The small molecule below binds the protein below.
Small molecule (SMILES): Nc1ncnc2c1ncn2[C@@H]1O[C@H](COP(=O)(O)O)[C@@H](OP(=O)(O)O)[C@H]1O

Sequence of chain 2.A:
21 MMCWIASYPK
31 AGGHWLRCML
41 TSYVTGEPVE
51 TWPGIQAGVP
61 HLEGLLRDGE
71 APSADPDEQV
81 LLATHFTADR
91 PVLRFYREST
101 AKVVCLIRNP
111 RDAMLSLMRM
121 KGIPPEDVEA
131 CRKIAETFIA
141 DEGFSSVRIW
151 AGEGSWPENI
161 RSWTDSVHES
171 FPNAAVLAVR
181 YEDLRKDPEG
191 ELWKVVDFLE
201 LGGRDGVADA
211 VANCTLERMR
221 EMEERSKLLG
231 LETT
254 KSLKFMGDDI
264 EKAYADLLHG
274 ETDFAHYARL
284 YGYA

Binding-site contacts:
Ligand atom O5P contacts residue GLY32 of chain 2.A at 2.8 Å (h-bond).
Ligand atom C2 contacts residue TRP35 of chain 2.A at 3.4 Å (hydrophobic).
Ligand atom C2 contacts residue TYR181 of chain 2.A at 3.6 Å (hydrophobic).
Ligand atom P2 contacts residue LYS30 of chain 2.A at 3.7 Å.
Ligand atom O5P contacts residue ALA31 of chain 2.A at 3.1 Å (h-bond).
Ligand atom N6 contacts residue THR215 of chain 2.A at 3.4 Å.
Ligand atom O4' contacts residue GLY32 of chain 2.A at 3.5 Å.
Ligand atom O1P contacts residue ARG119 of chain 2.A at 3.8 Å.
Ligand atom C4' contacts residue LYS30 of chain 2.A at 3.7 Å.
Ligand atom O5' contacts residue LYS30 of chain 2.A at 3.3 Å.
Ligand atom N6 contacts residue LEU216 of chain 2.A at 3.3 Å (h-bond).
Ligand atom C6 contacts residue TRP35 of chain 2.A at 3.1 Å (hydrophobic).
Ligand atom O6P contacts residue HIS34 of chain 2.A at 3.7 Å.
Ligand atom O4P contacts residue GLY33 of chain 2.A at 3.3 Å (h-bond).
Ligand atom O3P contacts residue ARG108 of chain 2.A at 3.4 Å (salt-bridge).
Ligand atom P1 contacts residue SER116 of chain 2.A at 3.4 Å.
Ligand atom O3P contacts residue SER116 of chain 2.A at 2.8 Å (h-bond).
Ligand atom N1 contacts residue TRP35 of chain 2.A at 3.1 Å.
Ligand atom P2 contacts residue HIS34 of chain 2.A at 3.6 Å.
Ligand atom O5' contacts residue GLY32 of chain 2.A at 3.2 Å (h-bond).
Ligand atom C5 contacts residue TRP35 of chain 2.A at 3.5 Å (hydrophobic).
Ligand atom N6 contacts residue CYS214 of chain 2.A at 3.3 Å (h-bond).
Ligand atom O5P contacts residue GLY33 of chain 2.A at 2.7 Å (h-bond).
Ligand atom O3' contacts residue SER116 of chain 2.A at 3.5 Å (h-bond).
Ligand atom O5P contacts residue LYS30 of chain 2.A at 3.2 Å (salt-bridge).
Ligand atom N6 contacts residue MET219 of chain 2.A at 3.4 Å (h-bond).
Ligand atom N3 contacts residue TYR181 of chain 2.A at 2.8 Å (h-bond).
Ligand atom N6 contacts residue TRP35 of chain 2.A at 2.9 Å.
Ligand atom O4P contacts residue GLY32 of chain 2.A at 3.7 Å.
Ligand atom P2 contacts residue GLY32 of chain 2.A at 3.6 Å.
Ligand atom C4 contacts residue TYR181 of chain 2.A at 3.7 Å (hydrophobic).
Ligand atom O3' contacts residue ARG108 of chain 2.A at 3.1 Å (salt-bridge).
Ligand atom P1 contacts residue ARG119 of chain 2.A at 3.5 Å.
Ligand atom C1' contacts residue TYR181 of chain 2.A at 3.6 Å (hydrophobic).
Ligand atom N7 contacts residue MET219 of chain 2.A at 3.6 Å.
Ligand atom P2 contacts residue GLY33 of chain 2.A at 3.5 Å.
Ligand atom O3P contacts residue ARG119 of chain 2.A at 2.3 Å (salt-bridge).
Ligand atom O4P contacts residue HIS34 of chain 2.A at 2.6 Å (h-bond).
Ligand atom O1P contacts residue SER116 of chain 2.A at 3.3 Å (h-bond).
Ligand atom O6P contacts residue LYS30 of chain 2.A at 3.5 Å (salt-bridge).